The small molecule below binds the protein below.
Small molecule (SMILES): CC(=O)N[C@H]1[C@H](O[C@H]2[C@H](O)[C@@H](NC(C)=O)CO[C@@H]2CO)O[C@H](CO)[C@@H](O)[C@@H]1O

Binding-site contacts:
Ligand atom N2 contacts residue PRO60 of chain 1.D at 3.2 Å (h-bond).
Ligand atom C8 contacts residue PRO60 of chain 1.D at 3.6 Å (hydrophobic).
Ligand atom O3 contacts residue PRO59 of chain 1.D at 4.5 Å.
Ligand atom O7 contacts residue ASN62 of chain 1.D at 4.3 Å.
Ligand atom C5 contacts residue ASN62 of chain 1.D at 3.6 Å.
Ligand atom C3 contacts residue ASN62 of chain 1.D at 3.8 Å.
Ligand atom C1 contacts residue PRO60 of chain 1.D at 4.2 Å (hydrophobic).
Ligand atom N2 contacts residue ASN62 of chain 1.D at 2.8 Å (h-bond).
Ligand atom C2 contacts residue PRO60 of chain 1.D at 4.2 Å (hydrophobic).
Ligand atom C7 contacts residue PRO60 of chain 1.D at 3.9 Å (hydrophobic).
Ligand atom C8 contacts residue ASN55 of chain 1.D at 4.0 Å.
Ligand atom O5 contacts residue ASN62 of chain 1.D at 2.4 Å (h-bond).
Ligand atom C7 contacts residue ASN62 of chain 1.D at 3.7 Å.
Ligand atom C4 contacts residue ASN62 of chain 1.D at 4.3 Å.
Ligand atom C1 contacts residue ASN62 of chain 1.D at 1.4 Å.
Ligand atom C2 contacts residue ASN62 of chain 1.D at 2.4 Å.

Sequence of chain 1.D:
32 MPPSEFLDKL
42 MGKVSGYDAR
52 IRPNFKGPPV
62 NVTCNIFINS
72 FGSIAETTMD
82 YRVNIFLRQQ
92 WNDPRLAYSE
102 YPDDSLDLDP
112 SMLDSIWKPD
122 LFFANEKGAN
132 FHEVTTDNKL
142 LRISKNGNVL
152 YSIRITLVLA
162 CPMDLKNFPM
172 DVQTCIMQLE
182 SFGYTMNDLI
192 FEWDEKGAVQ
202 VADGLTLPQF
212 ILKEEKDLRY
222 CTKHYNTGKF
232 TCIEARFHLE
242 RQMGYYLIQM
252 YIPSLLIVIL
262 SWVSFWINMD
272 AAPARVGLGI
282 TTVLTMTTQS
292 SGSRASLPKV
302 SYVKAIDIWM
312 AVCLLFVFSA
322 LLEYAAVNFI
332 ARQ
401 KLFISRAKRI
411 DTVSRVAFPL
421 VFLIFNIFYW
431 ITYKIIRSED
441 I